Binding-site contacts:
Ligand atom O1 contacts residue ALA209 of chain 1.F at 4.0 Å.
Ligand atom C1 contacts residue GLY211 of chain 1.F at 3.7 Å.
Ligand atom O2 contacts residue MG1 of chain 1.HA at 2.5 Å.
Ligand atom O1 contacts residue GLU188 of chain 1.F at 3.0 Å (salt-bridge).
Ligand atom C1 contacts residue MG1 of chain 1.HA at 3.3 Å.
Ligand atom O1 contacts residue ASP212 of chain 1.F at 2.9 Å (salt-bridge).
Ligand atom O2 contacts residue ALA209 of chain 1.F at 4.2 Å.
Ligand atom O4 contacts residue MET276 of chain 1.F at 4.0 Å.
Ligand atom O1 contacts residue MG1 of chain 1.HA at 2.5 Å.
Ligand atom O2 contacts residue GLU188 of chain 1.F at 3.5 Å (salt-bridge).
Ligand atom O3 contacts residue MG1 of chain 1.HA at 4.5 Å.
Ligand atom O2 contacts residue ARG87 of chain 1.F at 4.4 Å.
Ligand atom C2 contacts residue ALA209 of chain 1.F at 3.7 Å (hydrophobic).
Ligand atom C1 contacts residue ARG210 of chain 1.F at 4.3 Å.
Ligand atom O4 contacts residue MET207 of chain 1.F at 4.2 Å.
Ligand atom C2 contacts residue THR244 of chain 1.F at 3.7 Å.
Ligand atom C1 contacts residue ASP212 of chain 1.F at 3.8 Å.
Ligand atom C1 contacts residue THR244 of chain 1.F at 3.4 Å.
Ligand atom O4 contacts residue LYS186 of chain 1.F at 4.1 Å.
Ligand atom C2 contacts residue MG1 of chain 1.HA at 3.4 Å.
Ligand atom C1 contacts residue GLU188 of chain 1.F at 3.7 Å.
Ligand atom O4 contacts residue ALA209 of chain 1.F at 4.1 Å.
Ligand atom O3 contacts residue ALA209 of chain 1.F at 3.3 Å.
Ligand atom C2 contacts residue GLU188 of chain 1.F at 4.0 Å.
Ligand atom O4 contacts residue ALA243 of chain 1.F at 4.3 Å.
Ligand atom C1 contacts residue ALA209 of chain 1.F at 3.6 Å (hydrophobic).
Ligand atom O1 contacts residue GLY211 of chain 1.F at 3.8 Å.
Ligand atom O3 contacts residue GLY211 of chain 1.F at 2.7 Å (h-bond).
Ligand atom O4 contacts residue THR244 of chain 1.F at 3.1 Å (h-bond).
Ligand atom O3 contacts residue THR244 of chain 1.F at 2.6 Å (h-bond).
Ligand atom O4 contacts residue ARG87 of chain 1.F at 4.3 Å.
Ligand atom O3 contacts residue ASP212 of chain 1.F at 3.8 Å.
Ligand atom C2 contacts residue LYS186 of chain 1.F at 3.8 Å.
Ligand atom O2 contacts residue ASP212 of chain 1.F at 4.4 Å.
Ligand atom O3 contacts residue ARG210 of chain 1.F at 3.5 Å (salt-bridge).
Ligand atom O2 contacts residue LYS186 of chain 1.F at 2.8 Å (salt-bridge).

Sequence of chain 1.F:
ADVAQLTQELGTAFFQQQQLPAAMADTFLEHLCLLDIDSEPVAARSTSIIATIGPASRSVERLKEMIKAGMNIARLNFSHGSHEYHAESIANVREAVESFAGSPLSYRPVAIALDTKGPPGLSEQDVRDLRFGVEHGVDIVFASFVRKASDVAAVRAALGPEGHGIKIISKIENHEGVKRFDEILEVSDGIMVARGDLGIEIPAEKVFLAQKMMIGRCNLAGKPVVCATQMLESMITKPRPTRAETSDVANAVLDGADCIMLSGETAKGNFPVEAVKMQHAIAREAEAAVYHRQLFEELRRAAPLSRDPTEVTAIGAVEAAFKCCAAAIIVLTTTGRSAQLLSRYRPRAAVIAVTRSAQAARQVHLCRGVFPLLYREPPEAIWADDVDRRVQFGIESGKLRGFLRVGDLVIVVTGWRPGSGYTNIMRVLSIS

This protein binds this small molecule.
Small molecule (SMILES): O=C([O-])C(=O)[O-]